Binding-site contacts:
Ligand atom C23 contacts residue ASN140 of chain 1.B at 3.4 Å.
Ligand atom C16 contacts residue HIS162 of chain 1.B at 3.6 Å.
Ligand atom C27 contacts residue CYS143 of chain 1.B at 2.5 Å (hydrophobic).
Ligand atom O25 contacts residue PHE138 of chain 1.B at 3.4 Å.
Ligand atom C26 contacts residue CYS143 of chain 1.B at 1.8 Å (hydrophobic).
Ligand atom N17 contacts residue HIS162 of chain 1.B at 2.8 Å (h-bond).
Ligand atom O01 contacts residue GLU164 of chain 1.B at 3.0 Å (salt-bridge).
Ligand atom C19 contacts residue SER142 of chain 1.B at 3.7 Å.
Ligand atom O12 contacts residue THR188 of chain 1.B at 3.4 Å (h-bond).
Ligand atom C24 contacts residue ASN140 of chain 1.B at 3.6 Å.
Ligand atom C18 contacts residue CYS143 of chain 1.B at 2.6 Å (hydrophobic).
Ligand atom C35 contacts residue GLN187 of chain 1.B at 3.5 Å.
Ligand atom C27 contacts residue HIS39 of chain 1.B at 3.4 Å.
Ligand atom N04 contacts residue GLU164 of chain 1.B at 2.8 Å (salt-bridge).
Ligand atom N14 contacts residue GLN187 of chain 1.B at 3.0 Å (h-bond).
Ligand atom C37 contacts residue MET163 of chain 1.B at 3.7 Å (hydrophobic).
Ligand atom O25 contacts residue HIS170 of chain 1.B at 3.7 Å.
Ligand atom O25 contacts residue HIS161 of chain 1.B at 2.6 Å (h-bond).
Ligand atom O28 contacts residue CYS143 of chain 1.B at 3.7 Å.
Ligand atom C21 contacts residue HIS161 of chain 1.B at 3.6 Å.
Ligand atom O25 contacts residue GLU164 of chain 1.B at 3.6 Å.
Ligand atom O12 contacts residue GLN187 of chain 1.B at 3.3 Å.
Ligand atom C05 contacts residue GLN187 of chain 1.B at 3.2 Å.
Ligand atom C15 contacts residue HIS162 of chain 1.B at 3.4 Å.
Ligand atom N17 contacts residue CYS143 of chain 1.B at 2.8 Å (h-bond).
Ligand atom N22 contacts residue GLU164 of chain 1.B at 3.3 Å (salt-bridge).
Ligand atom C09 contacts residue ALA189 of chain 1.B at 3.5 Å (hydrophobic).
Ligand atom C11 contacts residue ALA189 of chain 1.B at 3.7 Å (hydrophobic).
Ligand atom C19 contacts residue CYS143 of chain 1.B at 3.2 Å (hydrophobic).
Ligand atom C10 contacts residue ALA189 of chain 1.B at 3.4 Å (hydrophobic).
Ligand atom C07 contacts residue GLU164 of chain 1.B at 3.7 Å.
Ligand atom C13 contacts residue GLN187 of chain 1.B at 3.4 Å.
Ligand atom O01 contacts residue MET163 of chain 1.B at 3.1 Å.
Ligand atom C21 contacts residue GLU164 of chain 1.B at 3.6 Å.
Ligand atom C37 contacts residue HIS162 of chain 1.B at 3.4 Å.
Ligand atom O33 contacts residue SER142 of chain 1.B at 3.5 Å (h-bond).
Ligand atom C08 contacts residue PRO166 of chain 1.B at 3.7 Å (hydrophobic).
Ligand atom O31 contacts residue GLY141 of chain 1.B at 2.7 Å (h-bond).
Ligand atom O33 contacts residue CYS143 of chain 1.B at 2.0 Å (h-bond).
Ligand atom N22 contacts residue PHE138 of chain 1.B at 3.3 Å (h-bond).

Sequence of chain 1.B:
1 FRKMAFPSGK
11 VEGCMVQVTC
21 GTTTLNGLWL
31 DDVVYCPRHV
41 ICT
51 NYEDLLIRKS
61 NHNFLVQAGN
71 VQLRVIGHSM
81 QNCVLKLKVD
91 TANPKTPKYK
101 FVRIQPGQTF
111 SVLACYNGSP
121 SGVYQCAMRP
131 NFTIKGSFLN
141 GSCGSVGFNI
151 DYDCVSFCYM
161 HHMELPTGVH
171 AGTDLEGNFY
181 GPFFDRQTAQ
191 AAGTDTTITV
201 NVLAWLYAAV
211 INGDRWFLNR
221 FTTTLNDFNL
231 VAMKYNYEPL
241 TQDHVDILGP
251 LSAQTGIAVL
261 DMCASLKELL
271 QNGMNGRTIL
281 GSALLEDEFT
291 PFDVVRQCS

The protein below binds the small molecule below.
Small molecule (SMILES): COc1cccc2[nH]c(C(=O)N[C@@H](CC(C)C)C(=O)N[C@@H](C[C@@H]3CCNC3=O)C(=O)COP(=O)(O)O)cc12